Binding-site contacts:
Ligand atom N2 contacts residue ALA361 of chain 1.C at 3.4 Å.
Ligand atom O2 contacts residue PRO46 of chain 1.C at 3.8 Å.
Ligand atom N3 contacts residue PHE382 of chain 1.C at 3.8 Å.
Ligand atom O1X contacts residue SER380 of chain 1.C at 3.6 Å.
Ligand atom O6 contacts residue PHE382 of chain 1.C at 3.6 Å.
Ligand atom O4 contacts residue ARG287 of chain 1.C at 3.5 Å (salt-bridge).
Ligand atom C3' contacts residue ASN50 of chain 1.C at 3.5 Å.
Ligand atom C6 contacts residue PHE382 of chain 1.C at 3.3 Å (hydrophobic).
Ligand atom O2P contacts residue THR381 of chain 1.C at 3.1 Å (h-bond).
Ligand atom C5 contacts residue HIS285 of chain 1.C at 3.8 Å.
Ligand atom O6 contacts residue ALA324 of chain 1.C at 3.1 Å.
Ligand atom N2 contacts residue ASP364 of chain 1.C at 3.4 Å (salt-bridge).
Ligand atom O6 contacts residue HIS285 of chain 1.C at 3.1 Å.
Ligand atom O3P contacts residue ASN50 of chain 1.C at 3.4 Å.
Ligand atom C8 contacts residue ARG287 of chain 1.C at 3.8 Å.
Ligand atom O6 contacts residue THR325 of chain 1.C at 3.1 Å (h-bond).
Ligand atom O1P contacts residue PHE382 of chain 1.C at 2.7 Å.
Ligand atom O2 contacts residue GLY48 of chain 1.C at 2.9 Å (h-bond).
Ligand atom O2X contacts residue ARG287 of chain 1.C at 2.9 Å (salt-bridge).
Ligand atom C4 contacts residue PHE382 of chain 1.C at 3.5 Å (hydrophobic).
Ligand atom C2 contacts residue PHE382 of chain 1.C at 3.8 Å (hydrophobic).
Ligand atom O1X contacts residue THR381 of chain 1.C at 3.2 Å.
Ligand atom O3' contacts residue ASN50 of chain 1.C at 3.1 Å (h-bond).
Ligand atom O1P contacts residue SER380 of chain 1.C at 3.3 Å (h-bond).
Ligand atom P contacts residue PHE382 of chain 1.C at 3.8 Å.
Ligand atom O5' contacts residue ARG287 of chain 1.C at 3.3 Å (salt-bridge).
Ligand atom O3P contacts residue THR381 of chain 1.C at 3.0 Å (h-bond).
Ligand atom C8 contacts residue PHE382 of chain 1.C at 3.8 Å (hydrophobic).
Ligand atom O1X contacts residue VAL379 of chain 1.C at 3.2 Å (h-bond).
Ligand atom N2 contacts residue VAL360 of chain 1.C at 3.8 Å.
Ligand atom C5 contacts residue PHE382 of chain 1.C at 3.3 Å (hydrophobic).
Ligand atom N7 contacts residue PHE382 of chain 1.C at 3.6 Å.
Ligand atom C5' contacts residue ARG287 of chain 1.C at 3.1 Å.
Ligand atom N1 contacts residue ASP364 of chain 1.C at 3.3 Å (salt-bridge).
Ligand atom C2 contacts residue ASP364 of chain 1.C at 3.8 Å.
Ligand atom O2P contacts residue SER380 of chain 1.C at 3.6 Å (h-bond).
Ligand atom O3 contacts residue PRO46 of chain 1.C at 3.2 Å (h-bond).
Ligand atom N7 contacts residue HIS285 of chain 1.C at 3.2 Å (h-bond).
Ligand atom N1 contacts residue PHE382 of chain 1.C at 3.6 Å.
Ligand atom O1P contacts residue ASN50 of chain 1.C at 3.7 Å.

Sequence of chain 1.C:
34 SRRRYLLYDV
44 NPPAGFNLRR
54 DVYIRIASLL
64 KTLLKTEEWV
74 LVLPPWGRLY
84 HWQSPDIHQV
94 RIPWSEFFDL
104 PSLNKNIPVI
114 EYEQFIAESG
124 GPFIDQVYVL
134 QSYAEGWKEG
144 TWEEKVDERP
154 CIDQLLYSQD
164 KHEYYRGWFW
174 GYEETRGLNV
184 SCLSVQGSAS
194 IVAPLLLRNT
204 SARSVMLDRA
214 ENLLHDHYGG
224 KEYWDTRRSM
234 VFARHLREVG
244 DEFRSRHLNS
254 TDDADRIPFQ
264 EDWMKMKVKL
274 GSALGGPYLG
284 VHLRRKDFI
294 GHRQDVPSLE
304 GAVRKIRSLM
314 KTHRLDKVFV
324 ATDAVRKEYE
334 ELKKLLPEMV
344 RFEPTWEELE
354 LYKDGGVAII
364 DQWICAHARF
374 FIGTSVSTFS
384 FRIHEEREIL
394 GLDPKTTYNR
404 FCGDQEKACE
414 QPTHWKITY

A small-molecule ligand and the protein it binds are described below.
Small molecule (SMILES): C[C@@H]1O[C@H](OP(=O)(O)OP(=O)(O)OC[C@H]2O[C@@H](n3cnc4c(=O)[nH]c(N)nc43)[C@H](O)[C@@H]2O)[C@@H](O)[C@H](O)[C@@H]1O